Sequence of chain 1.E:
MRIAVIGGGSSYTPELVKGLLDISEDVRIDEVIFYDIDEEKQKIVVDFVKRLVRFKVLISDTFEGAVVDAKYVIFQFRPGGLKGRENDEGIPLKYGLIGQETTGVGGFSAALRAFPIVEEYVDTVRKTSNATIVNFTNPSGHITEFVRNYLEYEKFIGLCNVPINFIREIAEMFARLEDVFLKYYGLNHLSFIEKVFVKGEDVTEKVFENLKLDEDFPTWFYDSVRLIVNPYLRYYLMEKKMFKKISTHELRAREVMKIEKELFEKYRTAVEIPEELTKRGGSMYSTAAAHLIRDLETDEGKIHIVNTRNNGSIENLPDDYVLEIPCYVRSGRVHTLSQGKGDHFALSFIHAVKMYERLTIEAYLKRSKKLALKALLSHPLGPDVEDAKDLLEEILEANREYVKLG

Binding-site contacts:
Ligand atom C2 contacts residue TYR243 of chain 1.E at 3.3 Å (hydrophobic).
Ligand atom O4 contacts residue ASN142 of chain 1.E at 3.8 Å.
Ligand atom O2 contacts residue VAL166 of chain 1.E at 3.7 Å.
Ligand atom C5 contacts residue GLY292 of chain 1.E at 3.5 Å.
Ligand atom O1 contacts residue TYR243 of chain 1.E at 3.7 Å.
Ligand atom C6 contacts residue GLU105 of chain 1.E at 4.0 Å.
Ligand atom O3 contacts residue HIS194 of chain 1.E at 3.0 Å (h-bond).
Ligand atom P contacts residue GLY292 of chain 1.E at 4.0 Å.
Ligand atom C2 contacts residue HIS194 of chain 1.E at 3.5 Å.
Ligand atom P contacts residue ARG89 of chain 1.E at 3.5 Å.
Ligand atom O3P contacts residue GLU105 of chain 1.E at 4.0 Å.
Ligand atom C3 contacts residue HIS194 of chain 1.E at 3.9 Å.
Ligand atom O2P contacts residue ARG89 of chain 1.E at 2.7 Å (salt-bridge).
Ligand atom O2P contacts residue ARG263 of chain 1.E at 2.9 Å (salt-bridge).
Ligand atom O3 contacts residue ASN142 of chain 1.E at 3.2 Å (h-bond).
Ligand atom C1 contacts residue TYR243 of chain 1.E at 3.7 Å (hydrophobic).
Ligand atom C4 contacts residue TYR243 of chain 1.E at 3.9 Å (hydrophobic).
Ligand atom O1P contacts residue GLY292 of chain 1.E at 3.3 Å (h-bond).
Ligand atom O2 contacts residue ASN165 of chain 1.E at 2.8 Å (h-bond).
Ligand atom O3 contacts residue TYR296 of chain 1.E at 3.5 Å (h-bond).
Ligand atom C3 contacts residue ASN165 of chain 1.E at 3.8 Å.
Ligand atom O4 contacts residue GLU105 of chain 1.E at 3.7 Å.
Ligand atom O5 contacts residue TYR243 of chain 1.E at 3.5 Å (h-bond).
Ligand atom O1P contacts residue ARG263 of chain 1.E at 3.4 Å (salt-bridge).
Ligand atom O3P contacts residue ARG291 of chain 1.E at 3.0 Å (salt-bridge).
Ligand atom P contacts residue ARG291 of chain 1.E at 3.8 Å.
Ligand atom O2 contacts residue CYS164 of chain 1.E at 3.7 Å.
Ligand atom O2P contacts residue VAL267 of chain 1.E at 3.8 Å.
Ligand atom C4 contacts residue GLU105 of chain 1.E at 4.0 Å.
Ligand atom C1 contacts residue GLY292 of chain 1.E at 3.3 Å.
Ligand atom O3P contacts residue ARG89 of chain 1.E at 2.6 Å (salt-bridge).
Ligand atom O2 contacts residue HIS194 of chain 1.E at 3.1 Å (h-bond).
Ligand atom O1P contacts residue TYR14 of chain 1.E at 3.5 Å (h-bond).
Ligand atom O4 contacts residue NAD1 of chain 1.S at 3.2 Å.
Ligand atom O1 contacts residue GLY292 of chain 1.E at 3.9 Å.
Ligand atom C1 contacts residue ASN165 of chain 1.E at 3.7 Å.
Ligand atom O6 contacts residue GLY292 of chain 1.E at 3.4 Å (h-bond).
Ligand atom O1P contacts residue ARG291 of chain 1.E at 3.0 Å (salt-bridge).
Ligand atom O5 contacts residue GLY292 of chain 1.E at 3.4 Å (h-bond).
Ligand atom C2 contacts residue ASN165 of chain 1.E at 3.6 Å.

The small molecule below binds the protein below.
Small molecule (SMILES): O=P(O)(O)OC[C@H]1O[C@H](O)[C@H](O)[C@@H](O)[C@@H]1O